Sequence of chain 3.B:
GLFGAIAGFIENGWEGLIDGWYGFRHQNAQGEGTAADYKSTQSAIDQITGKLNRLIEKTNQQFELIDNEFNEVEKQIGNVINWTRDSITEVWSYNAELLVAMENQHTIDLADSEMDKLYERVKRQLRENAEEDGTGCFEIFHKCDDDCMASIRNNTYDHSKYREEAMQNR

Sequence of chain 2.A:
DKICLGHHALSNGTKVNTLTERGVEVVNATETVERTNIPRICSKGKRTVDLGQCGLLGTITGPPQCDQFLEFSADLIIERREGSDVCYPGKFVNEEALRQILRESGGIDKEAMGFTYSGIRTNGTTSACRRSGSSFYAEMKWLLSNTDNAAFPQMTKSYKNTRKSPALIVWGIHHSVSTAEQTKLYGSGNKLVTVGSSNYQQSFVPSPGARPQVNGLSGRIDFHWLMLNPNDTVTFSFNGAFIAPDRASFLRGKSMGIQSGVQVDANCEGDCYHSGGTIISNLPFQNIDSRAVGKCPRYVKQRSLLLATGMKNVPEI

Binding-site contacts:
Ligand atom N2 contacts residue GLU72 of chain 3.B at 3.8 Å.
Ligand atom O7 contacts residue ASN82 of chain 3.B at 4.3 Å.
Ligand atom C3 contacts residue GLU72 of chain 3.B at 3.9 Å.
Ligand atom O6 contacts residue ARG291 of chain 3.A at 4.1 Å.
Ligand atom C8 contacts residue GLU69 of chain 3.B at 4.2 Å.
Ligand atom C2 contacts residue GLU72 of chain 3.B at 4.5 Å.
Ligand atom O5 contacts residue ASN82 of chain 3.B at 2.3 Å (h-bond).
Ligand atom C8 contacts residue ARG291 of chain 3.A at 3.9 Å.
Ligand atom C8 contacts residue GLY78 of chain 3.B at 4.1 Å.
Ligand atom N2 contacts residue ASN79 of chain 3.B at 4.3 Å.
Ligand atom O7 contacts residue GLU104 of chain 2.A at 4.5 Å.
Ligand atom C7 contacts residue ASN79 of chain 3.B at 3.5 Å.
Ligand atom C7 contacts residue GLU72 of chain 3.B at 3.7 Å.
Ligand atom N2 contacts residue ASN82 of chain 3.B at 3.0 Å (h-bond).
Ligand atom C3 contacts residue ASN82 of chain 3.B at 3.9 Å.
Ligand atom O7 contacts residue LYS75 of chain 3.B at 3.5 Å (salt-bridge).
Ligand atom C8 contacts residue GLU72 of chain 3.B at 3.8 Å.
Ligand atom O7 contacts residue GLU69 of chain 3.B at 4.4 Å.
Ligand atom O3 contacts residue GLU72 of chain 3.B at 3.2 Å (salt-bridge).
Ligand atom O7 contacts residue GLU72 of chain 3.B at 4.2 Å.
Ligand atom C7 contacts residue LYS75 of chain 3.B at 3.9 Å.
Ligand atom C1 contacts residue ASN82 of chain 3.B at 1.4 Å.
Ligand atom C2 contacts residue ASN82 of chain 3.B at 2.5 Å.
Ligand atom C8 contacts residue LYS75 of chain 3.B at 3.4 Å.
Ligand atom C4 contacts residue ASN82 of chain 3.B at 4.2 Å.
Ligand atom C5 contacts residue ASN82 of chain 3.B at 3.6 Å.
Ligand atom O7 contacts residue ASN79 of chain 3.B at 3.5 Å (h-bond).
Ligand atom C8 contacts residue ASN79 of chain 3.B at 3.3 Å.
Ligand atom C7 contacts residue ASN82 of chain 3.B at 3.9 Å.

Sequence of chain 3.A:
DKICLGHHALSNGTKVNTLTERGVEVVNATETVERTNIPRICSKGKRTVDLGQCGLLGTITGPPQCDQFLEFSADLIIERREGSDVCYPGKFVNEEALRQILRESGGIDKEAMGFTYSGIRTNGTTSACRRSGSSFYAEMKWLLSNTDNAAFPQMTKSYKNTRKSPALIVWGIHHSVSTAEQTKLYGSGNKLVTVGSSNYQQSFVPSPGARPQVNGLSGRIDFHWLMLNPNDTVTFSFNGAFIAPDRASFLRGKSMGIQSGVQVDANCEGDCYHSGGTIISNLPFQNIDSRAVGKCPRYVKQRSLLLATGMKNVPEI

The protein below binds the small molecule below.
Small molecule (SMILES): CC(=O)N[C@H]1[C@H](O[C@H]2[C@H](O)[C@@H](NC(C)=O)CO[C@@H]2CO)O[C@H](CO)[C@@H](O)[C@@H]1O